Sequence of chain 1.A:
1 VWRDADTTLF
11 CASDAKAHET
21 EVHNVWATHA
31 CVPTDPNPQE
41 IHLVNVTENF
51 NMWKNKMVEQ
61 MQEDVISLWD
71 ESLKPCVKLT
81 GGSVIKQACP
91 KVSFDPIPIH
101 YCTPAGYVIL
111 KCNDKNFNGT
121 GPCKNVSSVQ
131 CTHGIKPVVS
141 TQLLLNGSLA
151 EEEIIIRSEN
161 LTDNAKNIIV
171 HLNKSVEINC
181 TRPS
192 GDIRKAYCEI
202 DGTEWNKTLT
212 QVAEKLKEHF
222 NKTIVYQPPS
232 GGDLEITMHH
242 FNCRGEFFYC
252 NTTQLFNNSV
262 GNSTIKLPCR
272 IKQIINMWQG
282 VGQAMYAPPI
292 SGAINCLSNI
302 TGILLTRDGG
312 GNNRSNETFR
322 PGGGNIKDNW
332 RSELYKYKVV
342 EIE

A protein and the small-molecule ligand that binds it are described below.
Small molecule (SMILES): CC(=O)N[C@@H]1[C@@H](O)[C@H](O)[C@@H](CO)O[C@H]1O

Binding-site contacts:
Ligand atom O5 contacts residue ASN118 of chain 1.A at 2.5 Å (h-bond).
Ligand atom C5 contacts residue THR120 of chain 1.A at 3.6 Å.
Ligand atom C5 contacts residue ASN118 of chain 1.A at 3.7 Å.
Ligand atom C7 contacts residue ASN118 of chain 1.A at 3.1 Å.
Ligand atom C8 contacts residue ASN118 of chain 1.A at 4.1 Å.
Ligand atom C1 contacts residue ASN118 of chain 1.A at 1.4 Å.
Ligand atom C2 contacts residue ASN118 of chain 1.A at 2.4 Å.
Ligand atom N2 contacts residue LEU161 of chain 1.A at 4.5 Å.
Ligand atom C8 contacts residue LEU161 of chain 1.A at 3.4 Å (hydrophobic).
Ligand atom C6 contacts residue THR120 of chain 1.A at 3.8 Å.
Ligand atom N2 contacts residue ASN118 of chain 1.A at 2.6 Å (h-bond).
Ligand atom O5 contacts residue THR120 of chain 1.A at 3.2 Å (h-bond).
Ligand atom C7 contacts residue HIS220 of chain 1.A at 3.9 Å.
Ligand atom C8 contacts residue HIS220 of chain 1.A at 3.5 Å.
Ligand atom C4 contacts residue ASN118 of chain 1.A at 4.2 Å.
Ligand atom C7 contacts residue ILE156 of chain 1.A at 4.2 Å (hydrophobic).
Ligand atom O7 contacts residue ASN118 of chain 1.A at 3.2 Å (h-bond).
Ligand atom C1 contacts residue THR120 of chain 1.A at 3.8 Å.
Ligand atom C7 contacts residue LEU161 of chain 1.A at 4.0 Å (hydrophobic).
Ligand atom C8 contacts residue ILE156 of chain 1.A at 3.2 Å (hydrophobic).
Ligand atom O7 contacts residue HIS220 of chain 1.A at 3.5 Å (h-bond).
Ligand atom C3 contacts residue ASN118 of chain 1.A at 3.7 Å.